Binding-site contacts:
Ligand atom O contacts residue PRO51 of chain 1.H at 4.5 Å.
Ligand atom CB contacts residue PHB1 of chain 1.NA at 3.1 Å.
Ligand atom N contacts residue PHB1 of chain 1.NA at 4.0 Å.
Ligand atom C contacts residue PHB1 of chain 1.NA at 3.1 Å.
Ligand atom C contacts residue PRO51 of chain 1.H at 3.9 Å (hydrophobic).
Ligand atom CA contacts residue GLU49 of chain 1.H at 3.9 Å.
Ligand atom CA contacts residue PHB1 of chain 1.NA at 2.0 Å.
Ligand atom O contacts residue GLU49 of chain 1.H at 4.1 Å.
Ligand atom C contacts residue PRO51 of chain 1.H at 4.2 Å (hydrophobic).
Ligand atom N contacts residue PRO51 of chain 1.H at 4.2 Å.
Ligand atom N contacts residue PRO51 of chain 1.H at 3.7 Å.
Ligand atom N contacts residue GLU49 of chain 1.H at 4.4 Å.
Ligand atom CB contacts residue GLU49 of chain 1.H at 3.8 Å.
Ligand atom O contacts residue PHB1 of chain 1.NA at 3.2 Å (h-bond).
Ligand atom N contacts residue HIS50 of chain 1.H at 4.4 Å.
Ligand atom N contacts residue PRO51 of chain 1.H at 4.4 Å.
Ligand atom CG contacts residue PHB1 of chain 1.NA at 4.1 Å.
Ligand atom O contacts residue PRO51 of chain 1.H at 4.0 Å.
Ligand atom CA contacts residue PRO51 of chain 1.H at 4.0 Å (hydrophobic).
Ligand atom N contacts residue PRO51 of chain 1.H at 4.0 Å.
Ligand atom OG contacts residue GLU49 of chain 1.H at 3.3 Å (salt-bridge).
Ligand atom N contacts residue PHB1 of chain 1.NA at 1.4 Å.

Sequence of chain 1.H:
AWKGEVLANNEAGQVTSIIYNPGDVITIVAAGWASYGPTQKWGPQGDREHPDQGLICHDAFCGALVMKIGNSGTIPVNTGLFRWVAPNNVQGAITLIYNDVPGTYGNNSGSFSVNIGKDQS

This protein binds this small molecule.
Small molecule (SMILES): NC(=O)CC[C@H](N)C(=O)N[C@@H](CCCN=C(N)N)C(=O)N[C@@H](CO)C(N)=O